Binding-site contacts:
Ligand atom C8 contacts residue ASN378 of chain 1.E at 4.1 Å.
Ligand atom O5 contacts residue GLU213 of chain 1.E at 4.1 Å.
Ligand atom C1 contacts residue GLU213 of chain 1.E at 4.5 Å.
Ligand atom C5 contacts residue VAL446 of chain 1.E at 3.7 Å (hydrophobic).
Ligand atom C7 contacts residue ASN378 of chain 1.E at 4.4 Å.
Ligand atom O7 contacts residue ASN264 of chain 1.E at 4.4 Å.
Ligand atom C5 contacts residue GLU213 of chain 1.E at 3.5 Å.
Ligand atom O5 contacts residue ASN264 of chain 1.E at 2.4 Å (h-bond).
Ligand atom O7 contacts residue VAL446 of chain 1.E at 4.4 Å.
Ligand atom C3 contacts residue ASN264 of chain 1.E at 3.9 Å.
Ligand atom C1 contacts residue ASN264 of chain 1.E at 1.5 Å.
Ligand atom C8 contacts residue LEU263 of chain 1.E at 3.6 Å (hydrophobic).
Ligand atom C2 contacts residue LYS66 of chain 1.E at 4.3 Å.
Ligand atom O3 contacts residue CYS445 of chain 1.E at 4.2 Å.
Ligand atom O2 contacts residue LYS66 of chain 1.E at 3.2 Å (salt-bridge).
Ligand atom C7 contacts residue VAL256 of chain 1.E at 4.4 Å (hydrophobic).
Ligand atom C2 contacts residue ASN264 of chain 1.E at 2.5 Å.
Ligand atom O4 contacts residue LYS66 of chain 1.E at 3.8 Å.
Ligand atom C8 contacts residue VAL256 of chain 1.E at 4.0 Å (hydrophobic).
Ligand atom C3 contacts residue SER447 of chain 1.E at 4.4 Å.
Ligand atom O5 contacts residue VAL446 of chain 1.E at 4.4 Å.
Ligand atom C6 contacts residue GLU213 of chain 1.E at 3.9 Å.
Ligand atom C1 contacts residue NAG1 of chain 1.R at 3.8 Å.
Ligand atom C5 contacts residue NAG1 of chain 1.R at 4.0 Å.
Ligand atom C1 contacts residue SER447 of chain 1.E at 4.0 Å.
Ligand atom N2 contacts residue ASN264 of chain 1.E at 3.0 Å (h-bond).
Ligand atom O6 contacts residue GLY380 of chain 1.E at 3.7 Å.
Ligand atom C2 contacts residue SER447 of chain 1.E at 4.2 Å.
Ligand atom C1 contacts residue VAL446 of chain 1.E at 4.3 Å (hydrophobic).
Ligand atom C4 contacts residue ASN264 of chain 1.E at 4.3 Å.
Ligand atom O7 contacts residue ASN378 of chain 1.E at 4.1 Å.
Ligand atom O6 contacts residue LYS254 of chain 1.E at 4.3 Å.
Ligand atom C5 contacts residue ASN264 of chain 1.E at 3.8 Å.
Ligand atom O4 contacts residue VAL446 of chain 1.E at 4.1 Å.
Ligand atom O5 contacts residue NAG1 of chain 1.R at 3.3 Å.
Ligand atom C4 contacts residue VAL446 of chain 1.E at 4.1 Å (hydrophobic).
Ligand atom C7 contacts residue ASN264 of chain 1.E at 3.9 Å.
Ligand atom C6 contacts residue NAG1 of chain 1.R at 4.1 Å.
Ligand atom C3 contacts residue VAL446 of chain 1.E at 3.9 Å (hydrophobic).
Ligand atom N2 contacts residue SER447 of chain 1.E at 3.6 Å.

Sequence of chain 1.E:
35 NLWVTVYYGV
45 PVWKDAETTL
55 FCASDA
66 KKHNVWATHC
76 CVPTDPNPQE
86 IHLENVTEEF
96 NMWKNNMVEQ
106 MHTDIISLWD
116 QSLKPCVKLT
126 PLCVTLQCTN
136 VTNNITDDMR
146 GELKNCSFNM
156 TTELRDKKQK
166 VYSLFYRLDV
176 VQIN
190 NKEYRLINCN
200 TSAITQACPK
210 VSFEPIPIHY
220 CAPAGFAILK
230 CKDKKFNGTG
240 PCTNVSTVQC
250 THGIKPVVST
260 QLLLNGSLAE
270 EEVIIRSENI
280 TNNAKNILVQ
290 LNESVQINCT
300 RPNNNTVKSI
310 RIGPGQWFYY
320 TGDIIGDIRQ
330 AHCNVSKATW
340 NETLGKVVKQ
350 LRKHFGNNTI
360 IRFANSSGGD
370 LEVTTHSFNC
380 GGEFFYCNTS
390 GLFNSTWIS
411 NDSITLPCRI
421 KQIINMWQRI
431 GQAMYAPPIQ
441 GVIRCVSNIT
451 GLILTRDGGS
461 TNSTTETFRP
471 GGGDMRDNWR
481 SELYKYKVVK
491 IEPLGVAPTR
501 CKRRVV

This protein binds this small molecule.
Small molecule (SMILES): CC(=O)N[C@H]1[C@H](O[C@H]2[C@H](O)[C@@H](NC(C)=O)CO[C@@H]2CO)O[C@H](CO)[C@@H](O[C@@H]2O[C@H](CO[C@H]3O[C@H](CO)[C@@H](O)[C@H](O)[C@@H]3O)[C@@H](O)[C@H](O[C@H]3O[C@H](CO)[C@@H](O)[C@H](O)[C@@H]3O)[C@@H]2O)[C@@H]1O